Binding-site contacts:
Ligand atom C3 contacts residue HIS41 of chain 1.D at 1.4 Å.
Ligand atom NE contacts residue TRP205 of chain 1.D at 3.6 Å.
Ligand atom CA contacts residue SO41 of chain 1.R at 3.4 Å.
Ligand atom CG contacts residue GLN182 of chain 1.D at 3.6 Å.
Ligand atom NH2 contacts residue SER180 of chain 1.D at 2.9 Å (h-bond).
Ligand atom NH2 contacts residue TRP205 of chain 1.D at 3.5 Å (h-bond).
Ligand atom N2 contacts residue HIS41 of chain 1.D at 3.0 Å (h-bond).
Ligand atom CD1 contacts residue TRP205 of chain 1.D at 3.6 Å (hydrophobic).
Ligand atom NH1 contacts residue GLU208 of chain 1.D at 3.0 Å (salt-bridge).
Ligand atom CA1 contacts residue TRP205 of chain 1.D at 3.6 Å (hydrophobic).
Ligand atom NH1 contacts residue ASP179 of chain 1.D at 2.5 Å (salt-bridge).
Ligand atom O1 contacts residue GLN182 of chain 1.D at 3.0 Å (h-bond).
Ligand atom NH1 contacts residue SER180 of chain 1.D at 3.2 Å (h-bond).
Ligand atom N contacts residue GLY206 of chain 1.D at 2.7 Å (h-bond).
Ligand atom CA1 contacts residue TYR86 of chain 1.D at 3.2 Å (hydrophobic).
Ligand atom C2 contacts residue SER185 of chain 1.D at 1.5 Å.
Ligand atom N2 contacts residue SER204 of chain 1.D at 2.9 Å (h-bond).
Ligand atom NE contacts residue GLY206 of chain 1.D at 3.6 Å (h-bond).
Ligand atom CB1 contacts residue CYS181 of chain 1.D at 3.3 Å (hydrophobic).
Ligand atom O contacts residue GLY206 of chain 1.D at 2.6 Å (h-bond).
Ligand atom O2 contacts residue SER185 of chain 1.D at 2.2 Å.
Ligand atom CB1 contacts residue SER185 of chain 1.D at 2.6 Å.
Ligand atom N1 contacts residue SO41 of chain 1.R at 3.5 Å (h-bond).
Ligand atom O2 contacts residue GLY183 of chain 1.D at 3.2 Å (h-bond).
Ligand atom OE1 contacts residue GLN182 of chain 1.D at 3.3 Å.
Ligand atom OE2 contacts residue GLN182 of chain 1.D at 3.2 Å (h-bond).
Ligand atom C3 contacts residue SER185 of chain 1.D at 2.5 Å.
Ligand atom CG1 contacts residue GLN182 of chain 1.D at 3.4 Å.
Ligand atom CZ contacts residue SER180 of chain 1.D at 3.1 Å.
Ligand atom CA2 contacts residue HIS41 of chain 1.D at 3.4 Å.
Ligand atom CA2 contacts residue SER185 of chain 1.D at 2.3 Å.
Ligand atom N1 contacts residue TYR86 of chain 1.D at 2.9 Å (h-bond).
Ligand atom CZ contacts residue TRP205 of chain 1.D at 3.6 Å (hydrophobic).
Ligand atom CD contacts residue GLN182 of chain 1.D at 3.3 Å.
Ligand atom C contacts residue GLY206 of chain 1.D at 3.5 Å.
Ligand atom C2 contacts residue HIS41 of chain 1.D at 2.7 Å.
Ligand atom CA contacts residue GLY206 of chain 1.D at 3.7 Å.
Ligand atom CZ contacts residue ASP179 of chain 1.D at 3.6 Å.
Ligand atom N2 contacts residue SER185 of chain 1.D at 2.8 Å (h-bond).
Ligand atom NH2 contacts residue ASP179 of chain 1.D at 3.4 Å (salt-bridge).

The small molecule below binds the protein below.
Small molecule (SMILES): NC(=[NH2+])NCCC[C@H](NC(=O)CNC(=O)[C@@H](N)CCC(=O)O)[C@H](O)CCl

Sequence of chain 1.D:
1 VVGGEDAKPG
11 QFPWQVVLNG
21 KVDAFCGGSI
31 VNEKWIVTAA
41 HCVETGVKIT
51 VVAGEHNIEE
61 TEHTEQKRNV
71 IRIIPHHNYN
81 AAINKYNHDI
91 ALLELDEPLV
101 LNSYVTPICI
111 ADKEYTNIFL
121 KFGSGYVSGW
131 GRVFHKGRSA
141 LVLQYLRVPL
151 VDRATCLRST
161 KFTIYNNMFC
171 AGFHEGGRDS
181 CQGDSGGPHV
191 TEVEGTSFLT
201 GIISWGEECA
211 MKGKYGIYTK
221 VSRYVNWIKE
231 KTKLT